A protein and the small-molecule ligand that binds it are described below.
Small molecule (SMILES): Oc1ccc(F)cc1O

Binding-site contacts:
Ligand atom C6 contacts residue LEU158 of chain 3.B at 4.2 Å (hydrophobic).
Ligand atom O7 contacts residue ARG167 of chain 3.B at 3.1 Å (salt-bridge).
Ligand atom O7 contacts residue ASN152 of chain 3.B at 4.5 Å.
Ligand atom C5 contacts residue ARG167 of chain 3.B at 3.7 Å.
Ligand atom C4 contacts residue ILE171 of chain 3.B at 4.4 Å (hydrophobic).
Ligand atom C4 contacts residue PRO164 of chain 3.B at 4.5 Å (hydrophobic).
Ligand atom C6 contacts residue ASN152 of chain 3.B at 4.0 Å.
Ligand atom F9 contacts residue GLU168 of chain 3.B at 3.4 Å.
Ligand atom C3 contacts residue PRO164 of chain 3.B at 3.9 Å (hydrophobic).
Ligand atom O8 contacts residue ARG167 of chain 3.B at 3.7 Å.
Ligand atom C1 contacts residue ARG167 of chain 3.B at 3.4 Å.
Ligand atom C3 contacts residue GLU168 of chain 3.B at 4.3 Å.
Ligand atom C2 contacts residue PRO164 of chain 3.B at 4.4 Å (hydrophobic).
Ligand atom O7 contacts residue ASN159 of chain 3.B at 4.1 Å.
Ligand atom C5 contacts residue ASN152 of chain 3.B at 4.5 Å.
Ligand atom C5 contacts residue ILE171 of chain 3.B at 4.1 Å (hydrophobic).
Ligand atom C4 contacts residue GLU168 of chain 3.B at 4.1 Å.
Ligand atom C6 contacts residue ARG167 of chain 3.B at 3.8 Å.
Ligand atom F9 contacts residue ILE171 of chain 3.B at 3.5 Å.
Ligand atom F9 contacts residue ARG167 of chain 3.B at 3.9 Å.
Ligand atom C4 contacts residue ARG167 of chain 3.B at 3.8 Å.
Ligand atom C6 contacts residue ALA153 of chain 3.B at 4.5 Å (hydrophobic).
Ligand atom O7 contacts residue ALA153 of chain 3.B at 4.1 Å.
Ligand atom O8 contacts residue PRO164 of chain 3.B at 3.5 Å.
Ligand atom C3 contacts residue ARG167 of chain 3.B at 3.9 Å.
Ligand atom C5 contacts residue LEU158 of chain 3.B at 4.4 Å (hydrophobic).
Ligand atom C2 contacts residue ARG167 of chain 3.B at 3.8 Å.

Sequence of chain 3.B:
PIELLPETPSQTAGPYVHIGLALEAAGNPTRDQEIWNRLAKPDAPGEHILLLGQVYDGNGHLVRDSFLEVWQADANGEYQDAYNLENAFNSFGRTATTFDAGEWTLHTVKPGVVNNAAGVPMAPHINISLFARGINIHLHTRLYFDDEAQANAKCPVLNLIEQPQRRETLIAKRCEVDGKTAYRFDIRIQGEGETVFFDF